A small-molecule ligand and the protein it binds are described below.
Small molecule (SMILES): C[C@@H](O)CBr

Binding-site contacts:
Ligand atom BR contacts residue ALA246 of chain 1.A at 4.1 Å.
Ligand atom C2 contacts residue HIS271 of chain 1.A at 4.2 Å.
Ligand atom O2 contacts residue PHE150 of chain 1.A at 4.2 Å.
Ligand atom O2 contacts residue 1BP1 of chain 1.K at 0.3 Å.
Ligand atom O2 contacts residue HIS271 of chain 1.A at 4.2 Å.
Ligand atom C3 contacts residue PHE272 of chain 1.A at 4.4 Å (hydrophobic).
Ligand atom C3 contacts residue PHE150 of chain 1.A at 3.6 Å (hydrophobic).
Ligand atom C3 contacts residue 1BP1 of chain 1.K at 0.8 Å.
Ligand atom O2 contacts residue PGO1 of chain 1.I at 0.3 Å.
Ligand atom C3 contacts residue VAL172 of chain 1.A at 4.4 Å (hydrophobic).
Ligand atom C1 contacts residue LEU247 of chain 1.A at 4.2 Å (hydrophobic).
Ligand atom C3 contacts residue PHE168 of chain 1.A at 4.0 Å (hydrophobic).
Ligand atom O2 contacts residue ASP107 of chain 1.A at 3.2 Å (salt-bridge).
Ligand atom C2 contacts residue PHE150 of chain 1.A at 3.6 Å (hydrophobic).
Ligand atom O2 contacts residue ILE210 of chain 1.A at 4.4 Å.
Ligand atom C3 contacts residue PGO1 of chain 1.I at 1.8 Å.
Ligand atom BR contacts residue PRO143 of chain 1.A at 3.8 Å.
Ligand atom C2 contacts residue ASP107 of chain 1.A at 4.2 Å.
Ligand atom C1 contacts residue PGO1 of chain 1.I at 0.9 Å.
Ligand atom BR contacts residue HIS271 of chain 1.A at 4.2 Å.
Ligand atom C3 contacts residue HIS271 of chain 1.A at 3.6 Å.
Ligand atom BR contacts residue PGO1 of chain 1.I at 1.8 Å.
Ligand atom C2 contacts residue PGO1 of chain 1.I at 1.1 Å.
Ligand atom C3 contacts residue LEU176 of chain 1.A at 4.2 Å (hydrophobic).
Ligand atom C1 contacts residue HIS271 of chain 1.A at 3.8 Å.
Ligand atom C3 contacts residue ASP107 of chain 1.A at 4.2 Å.
Ligand atom BR contacts residue LEU176 of chain 1.A at 3.8 Å.
Ligand atom C1 contacts residue 1BP1 of chain 1.K at 1.2 Å.
Ligand atom C2 contacts residue 1BP1 of chain 1.K at 0.6 Å.
Ligand atom BR contacts residue 1BP1 of chain 1.K at 2.0 Å.

Sequence of chain 1.A:
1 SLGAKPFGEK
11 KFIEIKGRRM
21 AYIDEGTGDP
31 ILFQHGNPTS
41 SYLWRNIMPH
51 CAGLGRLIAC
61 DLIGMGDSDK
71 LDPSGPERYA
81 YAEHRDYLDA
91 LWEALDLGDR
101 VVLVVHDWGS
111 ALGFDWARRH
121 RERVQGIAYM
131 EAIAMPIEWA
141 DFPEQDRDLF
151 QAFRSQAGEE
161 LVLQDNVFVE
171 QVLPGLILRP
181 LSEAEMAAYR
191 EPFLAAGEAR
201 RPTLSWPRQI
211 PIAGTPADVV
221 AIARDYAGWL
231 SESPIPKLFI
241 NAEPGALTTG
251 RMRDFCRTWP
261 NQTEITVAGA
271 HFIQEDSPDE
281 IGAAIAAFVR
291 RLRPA